This small molecule binds to this protein.
Small molecule (SMILES): CC(=O)N[C@@H]1[C@@H](O)[C@H](O)[C@@H](CO)O[C@H]1O

Sequence of chain 1.B:
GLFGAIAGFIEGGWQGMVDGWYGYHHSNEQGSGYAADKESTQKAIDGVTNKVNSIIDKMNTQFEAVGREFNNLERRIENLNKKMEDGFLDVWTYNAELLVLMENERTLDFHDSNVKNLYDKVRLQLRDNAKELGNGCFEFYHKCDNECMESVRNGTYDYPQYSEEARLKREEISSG

Binding-site contacts:
Ligand atom O5 contacts residue SER151 of chain 1.B at 3.9 Å.
Ligand atom C4 contacts residue ASN154 of chain 1.B at 4.2 Å.
Ligand atom O5 contacts residue ASN154 of chain 1.B at 2.3 Å (h-bond).
Ligand atom N2 contacts residue THR156 of chain 1.B at 4.4 Å.
Ligand atom C7 contacts residue ASN154 of chain 1.B at 3.4 Å.
Ligand atom C1 contacts residue ASN154 of chain 1.B at 1.4 Å.
Ligand atom C5 contacts residue SER151 of chain 1.B at 4.5 Å.
Ligand atom C6 contacts residue GLU150 of chain 1.B at 3.8 Å.
Ligand atom O6 contacts residue SER151 of chain 1.B at 4.1 Å.
Ligand atom C6 contacts residue SER151 of chain 1.B at 4.2 Å.
Ligand atom C1 contacts residue THR156 of chain 1.B at 3.5 Å.
Ligand atom O5 contacts residue THR156 of chain 1.B at 3.9 Å.
Ligand atom O7 contacts residue ASN154 of chain 1.B at 3.3 Å (h-bond).
Ligand atom C6 contacts residue GLU147 of chain 1.B at 3.5 Å.
Ligand atom C3 contacts residue ASN154 of chain 1.B at 3.8 Å.
Ligand atom O6 contacts residue GLU147 of chain 1.B at 2.8 Å (salt-bridge).
Ligand atom C2 contacts residue ASN154 of chain 1.B at 2.5 Å.
Ligand atom N2 contacts residue ASN154 of chain 1.B at 3.1 Å (h-bond).
Ligand atom C8 contacts residue THR156 of chain 1.B at 4.5 Å.
Ligand atom C2 contacts residue THR156 of chain 1.B at 4.5 Å.
Ligand atom C5 contacts residue GLU150 of chain 1.B at 4.3 Å.
Ligand atom O5 contacts residue GLU150 of chain 1.B at 3.5 Å.
Ligand atom C1 contacts residue SER151 of chain 1.B at 4.5 Å.
Ligand atom C1 contacts residue GLU150 of chain 1.B at 4.3 Å.
Ligand atom C5 contacts residue ASN154 of chain 1.B at 3.6 Å.
Ligand atom C5 contacts residue THR156 of chain 1.B at 4.3 Å.